Sequence of chain 1.A:
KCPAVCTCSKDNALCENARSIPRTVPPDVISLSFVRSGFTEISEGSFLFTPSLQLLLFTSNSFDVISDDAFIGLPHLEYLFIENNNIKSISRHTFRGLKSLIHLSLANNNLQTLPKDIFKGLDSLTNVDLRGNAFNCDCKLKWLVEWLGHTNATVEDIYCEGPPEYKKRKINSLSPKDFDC

A small-molecule ligand and the protein it binds are described below.
Small molecule (SMILES): CC(=O)N[C@@H]1[C@@H](O)[C@H](O)[C@@H](CO)O[C@H]1O

Binding-site contacts:
Ligand atom C5 contacts residue ASN161 of chain 1.A at 3.8 Å.
Ligand atom C3 contacts residue ASN161 of chain 1.A at 3.9 Å.
Ligand atom C8 contacts residue ASN161 of chain 1.A at 4.1 Å.
Ligand atom C2 contacts residue ASN161 of chain 1.A at 2.6 Å.
Ligand atom C7 contacts residue ASN161 of chain 1.A at 3.8 Å.
Ligand atom N2 contacts residue ASN161 of chain 1.A at 2.9 Å (h-bond).
Ligand atom C1 contacts residue ASN161 of chain 1.A at 1.5 Å.
Ligand atom O5 contacts residue ASN161 of chain 1.A at 2.5 Å (h-bond).
Ligand atom C4 contacts residue ASN161 of chain 1.A at 4.4 Å.